Sequence of chain 1.E:
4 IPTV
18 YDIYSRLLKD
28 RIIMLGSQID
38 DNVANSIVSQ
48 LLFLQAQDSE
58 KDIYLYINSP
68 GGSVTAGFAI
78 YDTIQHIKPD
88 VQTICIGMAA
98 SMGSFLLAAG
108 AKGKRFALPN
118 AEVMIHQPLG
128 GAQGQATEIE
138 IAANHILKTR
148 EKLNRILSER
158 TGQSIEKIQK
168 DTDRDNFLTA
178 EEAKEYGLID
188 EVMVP

Sequence of chain 1.D:
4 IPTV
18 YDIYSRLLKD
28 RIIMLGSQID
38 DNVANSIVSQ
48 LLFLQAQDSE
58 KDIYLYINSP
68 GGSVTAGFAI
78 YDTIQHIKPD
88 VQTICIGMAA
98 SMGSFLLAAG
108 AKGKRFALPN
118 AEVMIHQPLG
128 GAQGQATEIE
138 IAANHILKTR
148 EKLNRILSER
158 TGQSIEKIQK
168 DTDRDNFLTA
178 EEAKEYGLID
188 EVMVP

This protein binds this small molecule.
Small molecule (SMILES): CC[C@H](C)[C@H]1C(=O)N([C@H](C)c2cccc3ccccc23)C[C@@H]2N(C(=O)NCCCC(F)(F)F)CCC(=O)N12

Binding-site contacts:
Ligand atom C46 contacts residue GLN52 of chain 1.D at 3.3 Å.
Ligand atom C10 contacts residue HIS83 of chain 1.D at 3.6 Å.
Ligand atom F41 contacts residue ALA53 of chain 1.D at 3.7 Å.
Ligand atom C11 contacts residue GLN52 of chain 1.D at 2.7 Å.
Ligand atom C26 contacts residue LEU49 of chain 1.D at 3.6 Å (hydrophobic).
Ligand atom C26 contacts residue ILE93 of chain 1.E at 3.6 Å (hydrophobic).
Ligand atom C29 contacts residue TYR63 of chain 1.E at 3.8 Å (hydrophobic).
Ligand atom N34 contacts residue ILE29 of chain 1.E at 3.7 Å.
Ligand atom C28 contacts residue LEU49 of chain 1.D at 3.6 Å (hydrophobic).
Ligand atom C29 contacts residue ILE29 of chain 1.E at 3.6 Å (hydrophobic).
Ligand atom C4 contacts residue TYR61 of chain 1.E at 3.5 Å (hydrophobic).
Ligand atom C24 contacts residue LEU49 of chain 1.D at 3.4 Å (hydrophobic).
Ligand atom C28 contacts residue TYR63 of chain 1.E at 3.8 Å (hydrophobic).
Ligand atom O1 contacts residue GLN52 of chain 1.D at 3.8 Å.
Ligand atom F41 contacts residue ARG23 of chain 1.E at 3.8 Å.
Ligand atom C26 contacts residue VAL45 of chain 1.D at 3.5 Å (hydrophobic).
Ligand atom C36 contacts residue ASP27 of chain 1.E at 3.4 Å.
Ligand atom C25 contacts residue LEU49 of chain 1.D at 3.3 Å (hydrophobic).
Ligand atom C11 contacts residue LEU49 of chain 1.D at 3.6 Å (hydrophobic).
Ligand atom C25 contacts residue VAL45 of chain 1.D at 3.6 Å (hydrophobic).
Ligand atom F40 contacts residue LEU24 of chain 1.E at 3.1 Å.
Ligand atom C27 contacts residue ILE93 of chain 1.E at 3.9 Å (hydrophobic).
Ligand atom C30 contacts residue ILE91 of chain 1.E at 3.5 Å (hydrophobic).
Ligand atom F42 contacts residue ARG23 of chain 1.E at 3.8 Å.
Ligand atom F41 contacts residue ASP27 of chain 1.E at 3.7 Å.
Ligand atom C27 contacts residue LEU49 of chain 1.D at 3.5 Å (hydrophobic).
Ligand atom C37 contacts residue ALA53 of chain 1.D at 3.7 Å (hydrophobic).
Ligand atom C25 contacts residue ILE93 of chain 1.E at 3.6 Å (hydrophobic).
Ligand atom O32 contacts residue MET190 of chain 1.E at 3.1 Å.
Ligand atom F40 contacts residue PHE50 of chain 1.D at 3.5 Å.
Ligand atom F42 contacts residue LEU24 of chain 1.E at 3.6 Å.
Ligand atom C29 contacts residue ILE91 of chain 1.E at 3.8 Å (hydrophobic).
Ligand atom F42 contacts residue ASP27 of chain 1.E at 3.3 Å.
Ligand atom O32 contacts residue HIS83 of chain 1.D at 3.7 Å.
Ligand atom C21 contacts residue ILE91 of chain 1.E at 3.8 Å (hydrophobic).
Ligand atom C23 contacts residue LEU49 of chain 1.D at 3.7 Å (hydrophobic).
Ligand atom C5 contacts residue TYR61 of chain 1.E at 3.6 Å (hydrophobic).
Ligand atom C2 contacts residue ILE29 of chain 1.E at 3.8 Å (hydrophobic).
Ligand atom C24 contacts residue ILE93 of chain 1.E at 3.8 Å (hydrophobic).
Ligand atom C11 contacts residue HIS83 of chain 1.D at 3.5 Å.